Sequence of chain 2.A:
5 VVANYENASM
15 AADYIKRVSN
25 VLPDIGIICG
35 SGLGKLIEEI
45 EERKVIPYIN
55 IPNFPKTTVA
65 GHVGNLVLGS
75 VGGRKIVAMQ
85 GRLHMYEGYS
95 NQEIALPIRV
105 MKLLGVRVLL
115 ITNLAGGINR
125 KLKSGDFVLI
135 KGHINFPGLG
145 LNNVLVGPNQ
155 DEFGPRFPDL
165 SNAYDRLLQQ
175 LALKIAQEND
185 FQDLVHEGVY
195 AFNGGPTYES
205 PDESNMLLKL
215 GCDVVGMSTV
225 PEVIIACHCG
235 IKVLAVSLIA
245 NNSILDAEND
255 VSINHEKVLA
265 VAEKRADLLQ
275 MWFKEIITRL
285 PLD

Sequence of chain 1.A:
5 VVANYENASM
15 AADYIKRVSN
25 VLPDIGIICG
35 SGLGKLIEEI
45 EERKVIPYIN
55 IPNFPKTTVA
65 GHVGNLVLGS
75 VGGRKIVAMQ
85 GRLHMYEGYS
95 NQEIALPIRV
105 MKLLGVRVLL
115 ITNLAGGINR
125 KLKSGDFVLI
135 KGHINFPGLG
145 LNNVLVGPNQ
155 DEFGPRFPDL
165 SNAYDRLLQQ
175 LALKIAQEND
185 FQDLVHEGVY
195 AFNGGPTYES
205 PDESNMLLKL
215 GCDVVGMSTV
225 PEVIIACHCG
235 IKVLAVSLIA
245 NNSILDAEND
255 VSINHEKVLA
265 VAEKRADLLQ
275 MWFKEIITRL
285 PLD

Binding-site contacts:
Ligand atom N6 contacts residue GLY120 of chain 2.A at 3.4 Å.
Ligand atom C4' contacts residue SO41 of chain 2.C at 3.3 Å.
Ligand atom C5 contacts residue GLY120 of chain 2.A at 3.7 Å.
Ligand atom C3' contacts residue SO41 of chain 2.C at 3.0 Å.
Ligand atom C2' contacts residue MET221 of chain 2.A at 3.7 Å (hydrophobic).
Ligand atom N9 contacts residue LEU118 of chain 2.A at 3.3 Å (h-bond).
Ligand atom O2' contacts residue MET221 of chain 2.A at 3.0 Å (h-bond).
Ligand atom N6 contacts residue ASN245 of chain 2.A at 3.1 Å (h-bond).
Ligand atom C2 contacts residue MET221 of chain 2.A at 3.7 Å (hydrophobic).
Ligand atom C2 contacts residue VAL219 of chain 2.A at 3.7 Å (hydrophobic).
Ligand atom C6 contacts residue GLU203 of chain 2.A at 3.7 Å.
Ligand atom O3' contacts residue TYR90 of chain 2.A at 2.9 Å (h-bond).
Ligand atom N3 contacts residue GLY220 of chain 2.A at 3.6 Å.
Ligand atom O5' contacts residue HIS259 of chain 2.A at 2.8 Å (h-bond).
Ligand atom C6 contacts residue GLY120 of chain 2.A at 3.5 Å.
Ligand atom C5' contacts residue HIS259 of chain 2.A at 3.7 Å.
Ligand atom N6 contacts residue GLU203 of chain 2.A at 3.8 Å.
Ligand atom N1 contacts residue VAL219 of chain 2.A at 3.8 Å.
Ligand atom O4' contacts residue SO41 of chain 2.C at 3.0 Å (h-bond).
Ligand atom C7 contacts residue ALA119 of chain 2.A at 3.9 Å (hydrophobic).
Ligand atom C1' contacts residue LEU118 of chain 2.A at 3.2 Å (hydrophobic).
Ligand atom O5' contacts residue VAL262 of chain 2.A at 3.5 Å.
Ligand atom N3 contacts residue MET221 of chain 2.A at 3.7 Å.
Ligand atom C2 contacts residue GLU203 of chain 2.A at 3.2 Å.
Ligand atom C2' contacts residue SO41 of chain 2.C at 3.4 Å.
Ligand atom N1 contacts residue GLU203 of chain 2.A at 2.8 Å (salt-bridge).
Ligand atom O3' contacts residue HIS88 of chain 2.A at 3.5 Å (h-bond).
Ligand atom O3' contacts residue SO41 of chain 2.C at 2.2 Å (h-bond).
Ligand atom C8 contacts residue VAL262 of chain 2.A at 3.8 Å (hydrophobic).
Ligand atom O2' contacts residue SO41 of chain 2.C at 3.0 Å (h-bond).
Ligand atom C3' contacts residue TYR90 of chain 2.A at 3.7 Å (hydrophobic).
Ligand atom O4' contacts residue SER35 of chain 2.A at 3.9 Å.
Ligand atom C7 contacts residue VAL262 of chain 2.A at 3.8 Å (hydrophobic).
Ligand atom C8 contacts residue LEU118 of chain 2.A at 3.6 Å (hydrophobic).
Ligand atom C6 contacts residue TYR202 of chain 2.A at 3.8 Å (hydrophobic).
Ligand atom O5' contacts residue TYR202 of chain 2.A at 2.8 Å (h-bond).
Ligand atom C5' contacts residue PHE161 of chain 1.A at 3.8 Å (hydrophobic).
Ligand atom C2 contacts residue GLY220 of chain 2.A at 3.7 Å.
Ligand atom C1' contacts residue SO41 of chain 2.C at 3.3 Å.
Ligand atom C5' contacts residue TYR202 of chain 2.A at 3.6 Å (hydrophobic).

This small molecule binds to this protein.
Small molecule (SMILES): Nc1ncnc2c1ccn2[C@@H]1O[C@H](CO)[C@@H](O)[C@H]1O